Binding-site contacts:
Ligand atom C8 contacts residue ASN33 of chain 1.K at 3.9 Å.
Ligand atom C3 contacts residue ASN33 of chain 1.K at 3.8 Å.
Ligand atom O5 contacts residue ASN33 of chain 1.K at 2.4 Å (h-bond).
Ligand atom N2 contacts residue ASN33 of chain 1.K at 2.9 Å (h-bond).
Ligand atom C7 contacts residue ASN33 of chain 1.K at 3.6 Å.
Ligand atom C5 contacts residue ASN33 of chain 1.K at 3.7 Å.
Ligand atom O6 contacts residue ASN37 of chain 1.K at 4.0 Å.
Ligand atom C1 contacts residue ASN33 of chain 1.K at 1.4 Å.
Ligand atom C5 contacts residue SER35 of chain 1.K at 4.3 Å.
Ligand atom O5 contacts residue SER35 of chain 1.K at 4.1 Å.
Ligand atom C1 contacts residue SER35 of chain 1.K at 4.0 Å.
Ligand atom C4 contacts residue ASN33 of chain 1.K at 4.2 Å.
Ligand atom O7 contacts residue ASN33 of chain 1.K at 4.2 Å.
Ligand atom O6 contacts residue SER35 of chain 1.K at 4.4 Å.
Ligand atom C2 contacts residue ASN33 of chain 1.K at 2.5 Å.

Sequence of chain 1.K:
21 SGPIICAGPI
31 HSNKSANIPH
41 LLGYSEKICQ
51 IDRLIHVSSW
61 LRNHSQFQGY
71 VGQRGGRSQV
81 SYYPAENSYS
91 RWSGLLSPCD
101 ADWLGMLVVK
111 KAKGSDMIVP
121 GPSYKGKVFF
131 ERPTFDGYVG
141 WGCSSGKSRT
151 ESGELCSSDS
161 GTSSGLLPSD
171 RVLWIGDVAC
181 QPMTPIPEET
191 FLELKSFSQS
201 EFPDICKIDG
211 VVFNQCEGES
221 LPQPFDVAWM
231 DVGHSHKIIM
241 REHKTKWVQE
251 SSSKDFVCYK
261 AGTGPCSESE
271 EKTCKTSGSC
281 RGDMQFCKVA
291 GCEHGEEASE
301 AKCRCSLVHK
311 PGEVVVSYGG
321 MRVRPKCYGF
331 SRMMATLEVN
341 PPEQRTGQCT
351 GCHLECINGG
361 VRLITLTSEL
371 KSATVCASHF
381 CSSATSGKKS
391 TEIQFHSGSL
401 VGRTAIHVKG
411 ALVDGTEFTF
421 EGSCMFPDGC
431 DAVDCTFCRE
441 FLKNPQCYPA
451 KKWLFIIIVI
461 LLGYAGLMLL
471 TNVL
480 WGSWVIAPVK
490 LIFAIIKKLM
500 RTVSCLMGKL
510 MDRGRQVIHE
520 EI

A small-molecule ligand and the protein it binds are described below.
Small molecule (SMILES): CC(=O)N[C@@H]1[C@@H](O)[C@H](O)[C@@H](CO)O[C@H]1O